Sequence of chain 1.D:
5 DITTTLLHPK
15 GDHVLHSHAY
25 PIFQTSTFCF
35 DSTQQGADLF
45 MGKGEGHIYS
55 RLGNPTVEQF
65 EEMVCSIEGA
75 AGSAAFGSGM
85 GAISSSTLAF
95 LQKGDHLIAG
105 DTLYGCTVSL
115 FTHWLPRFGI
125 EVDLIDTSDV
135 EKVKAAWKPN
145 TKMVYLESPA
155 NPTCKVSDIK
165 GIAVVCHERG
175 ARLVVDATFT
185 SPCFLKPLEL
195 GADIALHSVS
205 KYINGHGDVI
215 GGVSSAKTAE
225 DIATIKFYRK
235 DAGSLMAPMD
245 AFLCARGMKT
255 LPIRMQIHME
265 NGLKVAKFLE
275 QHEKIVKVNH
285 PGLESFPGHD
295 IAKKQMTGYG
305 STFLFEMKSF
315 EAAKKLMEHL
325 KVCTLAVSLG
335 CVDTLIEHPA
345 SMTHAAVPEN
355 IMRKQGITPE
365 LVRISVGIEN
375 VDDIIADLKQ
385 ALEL

Sequence of chain 1.A:
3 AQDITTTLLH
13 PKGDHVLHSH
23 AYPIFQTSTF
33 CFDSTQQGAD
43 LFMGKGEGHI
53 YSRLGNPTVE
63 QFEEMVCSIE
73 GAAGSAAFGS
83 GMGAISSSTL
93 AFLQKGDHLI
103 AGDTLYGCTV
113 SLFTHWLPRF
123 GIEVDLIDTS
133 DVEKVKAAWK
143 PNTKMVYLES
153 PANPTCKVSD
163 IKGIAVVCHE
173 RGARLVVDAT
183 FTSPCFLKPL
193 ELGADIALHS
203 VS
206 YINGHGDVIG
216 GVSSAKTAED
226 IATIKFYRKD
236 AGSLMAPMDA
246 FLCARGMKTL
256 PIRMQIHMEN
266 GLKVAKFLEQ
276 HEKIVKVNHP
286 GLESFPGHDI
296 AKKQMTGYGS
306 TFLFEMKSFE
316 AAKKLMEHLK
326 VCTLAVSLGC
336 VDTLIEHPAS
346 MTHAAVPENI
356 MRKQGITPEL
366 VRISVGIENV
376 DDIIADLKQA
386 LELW

Binding-site contacts:
Ligand atom N1 contacts residue ASP180 of chain 1.D at 2.7 Å (salt-bridge).
Ligand atom C2A contacts residue ASP180 of chain 1.D at 3.6 Å.
Ligand atom OP1 contacts residue GLY83 of chain 1.D at 2.9 Å (h-bond).
Ligand atom OP1 contacts residue TYR53 of chain 1.A at 3.5 Å (h-bond).
Ligand atom C4A contacts residue TYR108 of chain 1.D at 3.5 Å (hydrophobic).
Ligand atom P contacts residue SER202 of chain 1.D at 3.5 Å.
Ligand atom OP2 contacts residue ARG55 of chain 1.A at 2.8 Å (salt-bridge).
Ligand atom O2 contacts residue THR347 of chain 1.D at 3.2 Å.
Ligand atom C contacts residue TYR108 of chain 1.D at 3.6 Å (hydrophobic).
Ligand atom OP4 contacts residue GLY83 of chain 1.D at 3.5 Å.
Ligand atom OP3 contacts residue GLY83 of chain 1.D at 3.0 Å (h-bond).
Ligand atom C5 contacts residue TYR108 of chain 1.D at 3.6 Å (hydrophobic).
Ligand atom N contacts residue LYS205 of chain 1.D at 3.4 Å.
Ligand atom CB contacts residue TYR108 of chain 1.D at 3.4 Å (hydrophobic).
Ligand atom O2 contacts residue ARG367 of chain 1.D at 3.2 Å (salt-bridge).
Ligand atom CA contacts residue TYR108 of chain 1.D at 3.2 Å (hydrophobic).
Ligand atom O1 contacts residue TYR108 of chain 1.D at 3.5 Å.
Ligand atom C6 contacts residue ASP180 of chain 1.D at 3.6 Å.
Ligand atom N1 contacts residue THR182 of chain 1.D at 3.5 Å (h-bond).
Ligand atom P contacts residue TYR53 of chain 1.A at 3.6 Å.
Ligand atom OP1 contacts residue SER204 of chain 1.D at 2.5 Å (h-bond).
Ligand atom O3 contacts residue ASN155 of chain 1.D at 2.8 Å (h-bond).
Ligand atom OP3 contacts residue ARG55 of chain 1.A at 2.8 Å (salt-bridge).
Ligand atom CA contacts residue LYS205 of chain 1.D at 3.4 Å.
Ligand atom C6 contacts residue ILE87 of chain 1.D at 3.6 Å (hydrophobic).
Ligand atom N contacts residue TYR108 of chain 1.D at 3.1 Å.
Ligand atom OP4 contacts residue SER202 of chain 1.D at 2.9 Å (h-bond).
Ligand atom OP2 contacts residue TYR53 of chain 1.A at 2.6 Å (h-bond).
Ligand atom O1 contacts residue ASN155 of chain 1.D at 3.0 Å (h-bond).
Ligand atom C4A contacts residue LYS205 of chain 1.D at 3.3 Å.
Ligand atom OP3 contacts residue SER82 of chain 1.D at 3.3 Å.
Ligand atom C2 contacts residue ASP180 of chain 1.D at 3.6 Å.
Ligand atom OP3 contacts residue MET84 of chain 1.D at 2.9 Å (h-bond).
Ligand atom O1 contacts residue ARG367 of chain 1.D at 3.0 Å (salt-bridge).
Ligand atom CB contacts residue LYS205 of chain 1.D at 3.1 Å.
Ligand atom C2A contacts residue THR182 of chain 1.D at 3.5 Å.
Ligand atom O2 contacts residue SER332 of chain 1.D at 2.9 Å (h-bond).
Ligand atom P contacts residue GLY83 of chain 1.D at 3.3 Å.
Ligand atom OP1 contacts residue SER202 of chain 1.D at 2.7 Å (h-bond).
Ligand atom CG contacts residue TYR53 of chain 1.A at 3.6 Å (hydrophobic).

The protein below binds the small molecule below.
Small molecule (SMILES): C/C=C(/N=C/c1c(COP(=O)(O)O)cnc(C)c1O)C(=O)O